Sequence of chain 1.L:
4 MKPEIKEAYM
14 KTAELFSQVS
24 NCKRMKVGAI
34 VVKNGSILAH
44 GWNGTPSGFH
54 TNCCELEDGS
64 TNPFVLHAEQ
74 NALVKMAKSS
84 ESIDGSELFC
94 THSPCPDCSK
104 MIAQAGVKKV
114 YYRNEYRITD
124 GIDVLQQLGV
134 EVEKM

Sequence of chain 1.A:
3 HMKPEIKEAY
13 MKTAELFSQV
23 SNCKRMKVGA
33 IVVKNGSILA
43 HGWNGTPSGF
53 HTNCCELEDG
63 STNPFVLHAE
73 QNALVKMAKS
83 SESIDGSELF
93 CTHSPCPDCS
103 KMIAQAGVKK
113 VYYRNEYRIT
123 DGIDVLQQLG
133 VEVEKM

Sequence of chain 1.F:
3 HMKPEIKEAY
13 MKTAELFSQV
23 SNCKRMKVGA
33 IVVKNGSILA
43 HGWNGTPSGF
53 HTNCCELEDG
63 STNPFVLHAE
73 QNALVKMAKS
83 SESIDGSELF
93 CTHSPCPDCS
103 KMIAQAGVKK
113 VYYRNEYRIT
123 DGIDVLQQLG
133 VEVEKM

Binding-site contacts:
Ligand atom O3' contacts residue TRP45 of chain 1.L at 4.3 Å.
Ligand atom C4' contacts residue THR48 of chain 1.L at 3.3 Å.
Ligand atom C1' contacts residue ASN74 of chain 1.L at 3.7 Å.
Ligand atom O4' contacts residue GLN107 of chain 1.A at 3.4 Å (h-bond).
Ligand atom O3' contacts residue ASN74 of chain 1.L at 3.3 Å (h-bond).
Ligand atom C3' contacts residue THR48 of chain 1.L at 3.3 Å.
Ligand atom N3 contacts residue GLY44 of chain 1.L at 4.1 Å.
Ligand atom N4 contacts residue HIS43 of chain 1.L at 3.1 Å (h-bond).
Ligand atom C4' contacts residue SER50 of chain 1.L at 4.3 Å.
Ligand atom O2 contacts residue TRP45 of chain 1.L at 3.3 Å (h-bond).
Ligand atom O4' contacts residue SER50 of chain 1.L at 4.1 Å.
Ligand atom C3' contacts residue ASN74 of chain 1.L at 4.0 Å.
Ligand atom O2 contacts residue GLY44 of chain 1.L at 3.4 Å.
Ligand atom C4 contacts residue HIS43 of chain 1.L at 3.8 Å.
Ligand atom C4 contacts residue TRP45 of chain 1.L at 3.4 Å (hydrophobic).
Ligand atom C2 contacts residue HIS43 of chain 1.L at 4.0 Å.
Ligand atom O2 contacts residue HIS43 of chain 1.L at 4.0 Å.
Ligand atom N1 contacts residue TRP45 of chain 1.L at 3.9 Å.
Ligand atom C4' contacts residue GLN107 of chain 1.A at 4.2 Å.
Ligand atom O2P contacts residue SER50 of chain 1.L at 3.6 Å (h-bond).
Ligand atom C2 contacts residue TRP45 of chain 1.L at 4.0 Å (hydrophobic).
Ligand atom O5' contacts residue SER50 of chain 1.L at 3.4 Å (h-bond).
Ligand atom C3' contacts residue TRP45 of chain 1.L at 4.0 Å (hydrophobic).
Ligand atom C6 contacts residue TRP45 of chain 1.L at 3.8 Å (hydrophobic).
Ligand atom O2 contacts residue ASN74 of chain 1.L at 3.2 Å.
Ligand atom C1' contacts residue GLN107 of chain 1.A at 4.1 Å.
Ligand atom C2' contacts residue ASN74 of chain 1.L at 3.5 Å.
Ligand atom N4 contacts residue TRP45 of chain 1.L at 3.7 Å.
Ligand atom C3' contacts residue GLY47 of chain 1.L at 4.0 Å.
Ligand atom C5 contacts residue TRP45 of chain 1.L at 3.6 Å (hydrophobic).
Ligand atom C5' contacts residue THR48 of chain 1.L at 3.9 Å.
Ligand atom N3 contacts residue HIS43 of chain 1.L at 3.0 Å (h-bond).
Ligand atom O3' contacts residue GLY47 of chain 1.L at 3.1 Å.
Ligand atom N3 contacts residue TRP45 of chain 1.L at 3.5 Å.
Ligand atom C2' contacts residue TRP45 of chain 1.L at 3.2 Å (hydrophobic).
Ligand atom O1P contacts residue SER50 of chain 1.L at 3.1 Å (h-bond).
Ligand atom P contacts residue SER50 of chain 1.L at 3.5 Å.
Ligand atom C2 contacts residue GLY44 of chain 1.L at 4.2 Å.
Ligand atom C2 contacts residue ASN74 of chain 1.L at 4.3 Å.
Ligand atom O3' contacts residue THR48 of chain 1.L at 2.7 Å (h-bond).

The small molecule below binds the protein below.
Small molecule (SMILES): Nc1ccn([C@H]2C[C@H](O)[C@@H](COP(=O)(O)O)O2)c(=O)n1